Binding-site contacts:
Ligand atom C20 contacts residue PHE294 of chain 2.B at 3.7 Å (hydrophobic).
Ligand atom O3 contacts residue ARG306 of chain 2.B at 2.8 Å (salt-bridge).
Ligand atom C22 contacts residue PHE294 of chain 2.B at 3.7 Å (hydrophobic).
Ligand atom O1 contacts residue ALA296 of chain 2.B at 2.8 Å (h-bond).
Ligand atom O2 contacts residue ASP295 of chain 2.B at 2.8 Å (salt-bridge).
Ligand atom C24 contacts residue PHE294 of chain 2.B at 2.8 Å (hydrophobic).
Ligand atom C2 contacts residue ALA296 of chain 2.B at 4.2 Å (hydrophobic).
Ligand atom C27 contacts residue VAL333 of chain 2.B at 3.6 Å (hydrophobic).
Ligand atom C21 contacts residue PHE294 of chain 2.B at 4.1 Å (hydrophobic).
Ligand atom C25 contacts residue TYR340 of chain 2.B at 3.7 Å (hydrophobic).
Ligand atom C1 contacts residue ARG306 of chain 2.B at 4.1 Å.
Ligand atom O15 contacts residue PHE294 of chain 2.B at 3.9 Å.
Ligand atom O2 contacts residue ALA296 of chain 2.B at 3.6 Å (h-bond).
Ligand atom C1 contacts residue ASP295 of chain 2.B at 3.9 Å.
Ligand atom O24 contacts residue ALA296 of chain 2.B at 4.2 Å.
Ligand atom C26 contacts residue TYR310 of chain 2.B at 4.3 Å (hydrophobic).
Ligand atom C25 contacts residue ASN337 of chain 2.B at 4.2 Å.
Ligand atom C1 contacts residue ALA296 of chain 2.B at 3.8 Å (hydrophobic).
Ligand atom C23 contacts residue PHE294 of chain 2.B at 2.6 Å (hydrophobic).
Ligand atom C2 contacts residue ARG306 of chain 2.B at 3.8 Å.
Ligand atom C1 contacts residue PHE294 of chain 2.B at 3.5 Å (hydrophobic).
Ligand atom C15 contacts residue PHE294 of chain 2.B at 3.7 Å (hydrophobic).
Ligand atom O24 contacts residue TYR310 of chain 2.B at 3.2 Å (h-bond).
Ligand atom C3 contacts residue ARG306 of chain 2.B at 3.8 Å.
Ligand atom C2 contacts residue ASP295 of chain 2.B at 3.5 Å.
Ligand atom C27 contacts residue PHE294 of chain 2.B at 3.2 Å (hydrophobic).
Ligand atom C14 contacts residue ASN337 of chain 2.B at 3.8 Å.
Ligand atom O1 contacts residue PHE294 of chain 2.B at 2.8 Å (h-bond).
Ligand atom O1 contacts residue ASP295 of chain 2.B at 3.3 Å.
Ligand atom O24 contacts residue PHE294 of chain 2.B at 2.5 Å (h-bond).
Ligand atom C24 contacts residue TYR310 of chain 2.B at 3.5 Å (hydrophobic).
Ligand atom C16 contacts residue ARG306 of chain 2.B at 3.6 Å.
Ligand atom C24 contacts residue PRO305 of chain 2.B at 4.1 Å (hydrophobic).
Ligand atom C26 contacts residue PHE294 of chain 2.B at 2.9 Å (hydrophobic).
Ligand atom C4 contacts residue ARG306 of chain 2.B at 4.3 Å.
Ligand atom O13 contacts residue PHE294 of chain 2.B at 4.3 Å.
Ligand atom O1 contacts residue ARG306 of chain 2.B at 4.0 Å.
Ligand atom O2 contacts residue ARG306 of chain 2.B at 3.0 Å (salt-bridge).
Ligand atom O24 contacts residue ASP295 of chain 2.B at 4.0 Å.
Ligand atom O24 contacts residue MET293 of chain 2.B at 4.3 Å.

The protein below binds the small molecule below.
Small molecule (SMILES): CC[C@H](/C=C(/C)[C@@H]1C[C@@H](OC)C[C@H](O)C(C)(C)[C@@]2(O)O[C@@H](C[C@@H](OC)[C@H](O)C(=O)O1)C[C@@H](OC)[C@H]2O)CO

Sequence of chain 2.B:
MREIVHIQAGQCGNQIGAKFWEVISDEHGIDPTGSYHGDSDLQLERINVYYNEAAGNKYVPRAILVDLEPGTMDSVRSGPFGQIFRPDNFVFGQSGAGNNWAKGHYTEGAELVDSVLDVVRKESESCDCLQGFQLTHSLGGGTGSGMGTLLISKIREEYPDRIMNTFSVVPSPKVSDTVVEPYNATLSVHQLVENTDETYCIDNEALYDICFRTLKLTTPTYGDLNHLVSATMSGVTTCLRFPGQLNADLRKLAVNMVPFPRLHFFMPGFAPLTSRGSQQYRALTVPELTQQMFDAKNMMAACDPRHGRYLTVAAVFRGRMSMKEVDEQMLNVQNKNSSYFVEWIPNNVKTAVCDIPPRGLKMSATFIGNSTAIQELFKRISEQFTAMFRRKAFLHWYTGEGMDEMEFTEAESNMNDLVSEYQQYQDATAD